Binding-site contacts:
Ligand atom C3 contacts residue TYR48 of chain 1.B at 3.5 Å (hydrophobic).
Ligand atom C7 contacts residue ASN22 of chain 1.B at 3.7 Å.
Ligand atom C4 contacts residue TYR48 of chain 1.B at 4.0 Å (hydrophobic).
Ligand atom C7 contacts residue PHE17 of chain 1.B at 4.5 Å (hydrophobic).
Ligand atom C3 contacts residue ASN22 of chain 1.B at 3.8 Å.
Ligand atom N2 contacts residue ASN22 of chain 1.B at 2.9 Å (h-bond).
Ligand atom O6 contacts residue TYR48 of chain 1.B at 4.3 Å.
Ligand atom C1 contacts residue TYR48 of chain 1.B at 4.3 Å (hydrophobic).
Ligand atom C8 contacts residue PHE17 of chain 1.B at 3.6 Å (hydrophobic).
Ligand atom C2 contacts residue ASN22 of chain 1.B at 2.5 Å.
Ligand atom O3 contacts residue VAL46 of chain 1.B at 4.1 Å.
Ligand atom C5 contacts residue ASN22 of chain 1.B at 3.6 Å.
Ligand atom O7 contacts residue ASN22 of chain 1.B at 4.1 Å.
Ligand atom C8 contacts residue LEU47 of chain 1.B at 3.9 Å (hydrophobic).
Ligand atom O7 contacts residue ASP18 of chain 1.B at 3.2 Å.
Ligand atom O3 contacts residue TYR48 of chain 1.B at 2.8 Å (h-bond).
Ligand atom O5 contacts residue ASN22 of chain 1.B at 2.3 Å (h-bond).
Ligand atom O6 contacts residue VAL46 of chain 1.B at 3.8 Å.
Ligand atom C7 contacts residue ASP18 of chain 1.B at 3.7 Å.
Ligand atom C4 contacts residue ASN22 of chain 1.B at 4.2 Å.
Ligand atom C8 contacts residue ASP18 of chain 1.B at 3.7 Å.
Ligand atom C1 contacts residue ASN22 of chain 1.B at 1.4 Å.
Ligand atom C8 contacts residue VAL46 of chain 1.B at 4.2 Å (hydrophobic).
Ligand atom C6 contacts residue VAL46 of chain 1.B at 4.3 Å (hydrophobic).
Ligand atom C8 contacts residue PHE21 of chain 1.B at 3.9 Å (hydrophobic).

Sequence of chain 1.B:
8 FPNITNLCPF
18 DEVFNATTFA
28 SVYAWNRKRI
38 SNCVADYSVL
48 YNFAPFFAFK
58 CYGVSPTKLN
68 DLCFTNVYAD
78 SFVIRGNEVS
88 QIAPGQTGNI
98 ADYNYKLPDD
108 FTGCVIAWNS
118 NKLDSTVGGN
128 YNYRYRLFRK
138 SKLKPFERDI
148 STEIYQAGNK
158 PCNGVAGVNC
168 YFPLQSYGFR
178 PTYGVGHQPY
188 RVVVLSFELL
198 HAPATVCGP

The small molecule below binds the protein below.
Small molecule (SMILES): CC(=O)N[C@H]1[C@H](O[C@H]2[C@H](O)[C@@H](NC(C)=O)CO[C@@H]2CO)O[C@H](CO)[C@@H](O[C@@H]2O[C@H](CO)[C@@H](O)[C@H](O)[C@@H]2O)[C@@H]1O